Binding-site contacts:
Ligand atom C3 contacts residue HIS42 of chain 1.A at 3.6 Å.
Ligand atom N1 contacts residue TRP212 of chain 1.A at 3.6 Å.
Ligand atom C25 contacts residue TRP212 of chain 1.A at 3.5 Å (hydrophobic).
Ligand atom C24 contacts residue TRP212 of chain 1.A at 3.5 Å (hydrophobic).
Ligand atom N4 contacts residue CYS216 of chain 1.A at 3.5 Å.
Ligand atom C26 contacts residue GLY213 of chain 1.A at 3.8 Å.
Ligand atom C23 contacts residue TRP212 of chain 1.A at 3.4 Å (hydrophobic).
Ligand atom N2 contacts residue GLN169 of chain 1.A at 3.0 Å (h-bond).
Ligand atom O2 contacts residue HIS42 of chain 1.A at 3.7 Å.
Ligand atom C19 contacts residue SER186 of chain 1.A at 3.7 Å.
Ligand atom C17 contacts residue GLY215 of chain 1.A at 3.6 Å.
Ligand atom C15 contacts residue PHE94 of chain 1.A at 3.7 Å (hydrophobic).
Ligand atom N3 contacts residue SER186 of chain 1.A at 3.1 Å (h-bond).
Ligand atom N4 contacts residue GLY215 of chain 1.A at 2.8 Å (h-bond).
Ligand atom C20 contacts residue SER211 of chain 1.A at 3.8 Å.
Ligand atom N3 contacts residue GLY223 of chain 1.A at 3.2 Å.
Ligand atom C18 contacts residue GLY213 of chain 1.A at 3.6 Å.
Ligand atom C15 contacts residue HIS42 of chain 1.A at 3.4 Å.
Ligand atom C16 contacts residue GLN188 of chain 1.A at 3.7 Å.
Ligand atom N4 contacts residue ASP185 of chain 1.A at 2.8 Å (salt-bridge).
Ligand atom N2 contacts residue TRP212 of chain 1.A at 3.6 Å.
Ligand atom C26 contacts residue ASP185 of chain 1.A at 3.5 Å.
Ligand atom O3 contacts residue SER191 of chain 1.A at 3.3 Å (h-bond).
Ligand atom C14 contacts residue HIS42 of chain 1.A at 3.6 Å.
Ligand atom C18 contacts residue TRP212 of chain 1.A at 3.6 Å (hydrophobic).
Ligand atom C21 contacts residue PHE94 of chain 1.A at 3.5 Å (hydrophobic).
Ligand atom C26 contacts residue SER186 of chain 1.A at 3.0 Å.
Ligand atom C3 contacts residue SER191 of chain 1.A at 3.5 Å.
Ligand atom N1 contacts residue PHE94 of chain 1.A at 3.8 Å.
Ligand atom C20 contacts residue VAL210 of chain 1.A at 3.8 Å (hydrophobic).
Ligand atom C9 contacts residue HIS42 of chain 1.A at 3.7 Å.
Ligand atom C18 contacts residue SER186 of chain 1.A at 3.7 Å.
Ligand atom N6 contacts residue ILE45 of chain 1.A at 3.4 Å.
Ligand atom N3 contacts residue ASP185 of chain 1.A at 2.7 Å (salt-bridge).
Ligand atom C22 contacts residue PHE92 of chain 1.A at 3.6 Å (hydrophobic).
Ligand atom C17 contacts residue GLY213 of chain 1.A at 3.7 Å.
Ligand atom O1 contacts residue GLY213 of chain 1.A at 3.7 Å.
Ligand atom C20 contacts residue TRP212 of chain 1.A at 3.7 Å (hydrophobic).
Ligand atom N4 contacts residue SER186 of chain 1.A at 3.0 Å (h-bond).
Ligand atom C19 contacts residue TRP212 of chain 1.A at 3.6 Å (hydrophobic).

Sequence of chain 1.A:
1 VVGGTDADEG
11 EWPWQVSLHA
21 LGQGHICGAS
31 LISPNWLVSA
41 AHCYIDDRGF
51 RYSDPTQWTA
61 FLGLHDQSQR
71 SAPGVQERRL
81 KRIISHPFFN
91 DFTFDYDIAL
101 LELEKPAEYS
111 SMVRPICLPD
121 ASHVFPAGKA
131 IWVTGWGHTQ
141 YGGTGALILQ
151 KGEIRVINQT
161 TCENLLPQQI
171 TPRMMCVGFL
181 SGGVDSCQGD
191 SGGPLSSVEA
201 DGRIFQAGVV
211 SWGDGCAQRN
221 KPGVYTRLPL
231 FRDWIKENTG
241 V

This protein binds this small molecule.
Small molecule (SMILES): [H]/N=C(\N)c1ccc(Oc2cc(Oc3ccc(/C(N)=N/[H])cc3)cc(C(=O)NC3CCC(N)CC3)c2)cc1